Sequence of chain 1.A:
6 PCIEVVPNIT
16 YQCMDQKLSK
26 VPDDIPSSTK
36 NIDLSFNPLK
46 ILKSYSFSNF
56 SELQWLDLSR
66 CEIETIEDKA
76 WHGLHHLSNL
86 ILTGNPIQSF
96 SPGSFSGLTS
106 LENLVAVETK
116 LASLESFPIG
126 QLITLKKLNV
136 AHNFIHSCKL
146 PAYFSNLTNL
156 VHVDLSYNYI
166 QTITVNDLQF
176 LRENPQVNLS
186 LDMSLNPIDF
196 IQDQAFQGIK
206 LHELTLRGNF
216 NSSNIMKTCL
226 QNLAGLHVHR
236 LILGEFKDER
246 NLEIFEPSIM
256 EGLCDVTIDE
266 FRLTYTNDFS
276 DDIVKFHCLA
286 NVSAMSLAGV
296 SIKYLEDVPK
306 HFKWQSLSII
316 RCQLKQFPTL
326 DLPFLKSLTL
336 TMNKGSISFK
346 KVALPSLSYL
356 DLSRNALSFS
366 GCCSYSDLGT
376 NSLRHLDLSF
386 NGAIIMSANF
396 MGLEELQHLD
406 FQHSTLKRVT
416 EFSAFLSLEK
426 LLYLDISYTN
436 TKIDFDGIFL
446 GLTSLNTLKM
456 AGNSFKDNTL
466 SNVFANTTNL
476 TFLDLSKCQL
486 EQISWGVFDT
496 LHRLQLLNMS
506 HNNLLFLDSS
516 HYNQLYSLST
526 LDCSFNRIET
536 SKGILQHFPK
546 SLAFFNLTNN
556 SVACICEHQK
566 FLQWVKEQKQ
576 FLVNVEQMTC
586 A

The small molecule below binds the protein below.
Small molecule (SMILES): CC(=O)N[C@@H]1[C@@H](O)[C@H](O)[C@@H](CO)O[C@H]1O

Binding-site contacts:
Ligand atom C3 contacts residue ASN183 of chain 1.A at 3.5 Å.
Ligand atom O3 contacts residue ASN183 of chain 1.A at 4.4 Å.
Ligand atom C7 contacts residue ASN183 of chain 1.A at 3.2 Å.
Ligand atom N2 contacts residue ASN183 of chain 1.A at 2.8 Å (h-bond).
Ligand atom C4 contacts residue HIS207 of chain 1.A at 4.0 Å.
Ligand atom O5 contacts residue ASN183 of chain 1.A at 2.2 Å (h-bond).
Ligand atom N2 contacts residue HIS207 of chain 1.A at 4.4 Å.
Ligand atom C1 contacts residue HIS207 of chain 1.A at 3.9 Å.
Ligand atom C6 contacts residue HIS207 of chain 1.A at 4.3 Å.
Ligand atom C2 contacts residue ASN183 of chain 1.A at 2.1 Å.
Ligand atom C4 contacts residue ASN183 of chain 1.A at 3.8 Å.
Ligand atom O7 contacts residue ASN183 of chain 1.A at 3.0 Å (h-bond).
Ligand atom C6 contacts residue VAL156 of chain 1.A at 4.4 Å (hydrophobic).
Ligand atom O6 contacts residue HIS207 of chain 1.A at 3.6 Å.
Ligand atom O6 contacts residue VAL156 of chain 1.A at 4.4 Å.
Ligand atom C5 contacts residue ASN183 of chain 1.A at 3.5 Å.
Ligand atom C3 contacts residue HIS207 of chain 1.A at 3.6 Å.
Ligand atom O6 contacts residue SER185 of chain 1.A at 3.9 Å.
Ligand atom O5 contacts residue VAL156 of chain 1.A at 4.4 Å.
Ligand atom O3 contacts residue HIS207 of chain 1.A at 4.4 Å.
Ligand atom C5 contacts residue HIS207 of chain 1.A at 3.7 Å.
Ligand atom O5 contacts residue HIS207 of chain 1.A at 4.2 Å.
Ligand atom C2 contacts residue HIS207 of chain 1.A at 4.2 Å.
Ligand atom C1 contacts residue ASN183 of chain 1.A at 1.4 Å.
Ligand atom O4 contacts residue HIS207 of chain 1.A at 3.9 Å.
Ligand atom C8 contacts residue ASN183 of chain 1.A at 4.5 Å.